Sequence of chain 1.B:
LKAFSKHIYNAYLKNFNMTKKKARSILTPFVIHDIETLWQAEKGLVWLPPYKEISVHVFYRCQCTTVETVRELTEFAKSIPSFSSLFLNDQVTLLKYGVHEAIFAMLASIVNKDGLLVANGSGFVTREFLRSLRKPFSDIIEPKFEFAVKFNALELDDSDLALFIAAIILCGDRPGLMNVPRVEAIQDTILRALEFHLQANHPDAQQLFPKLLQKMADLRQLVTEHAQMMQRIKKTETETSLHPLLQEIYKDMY

A small-molecule ligand and the protein it binds are described below.
Small molecule (SMILES): CCCc1c(OCCCOc2ccc(OCC(=O)O)cc2)ccc(C(C)=O)c1O

Binding-site contacts:
Ligand atom O25 contacts residue MET243 of chain 1.B at 3.4 Å.
Ligand atom C20 contacts residue ILE153 of chain 1.B at 3.6 Å (hydrophobic).
Ligand atom C26 contacts residue MET243 of chain 1.B at 3.7 Å (hydrophobic).
Ligand atom C5 contacts residue CYS75 of chain 1.B at 3.6 Å (hydrophobic).
Ligand atom C27 contacts residue MET243 of chain 1.B at 3.8 Å (hydrophobic).
Ligand atom C27 contacts residue THR79 of chain 1.B at 3.8 Å.
Ligand atom C12 contacts residue VAL131 of chain 1.B at 3.8 Å (hydrophobic).
Ligand atom C11 contacts residue ILE154 of chain 1.B at 3.8 Å (hydrophobic).
Ligand atom C26 contacts residue LEU259 of chain 1.B at 3.9 Å (hydrophobic).
Ligand atom O29 contacts residue MET243 of chain 1.B at 3.4 Å.
Ligand atom C12 contacts residue ARG74 of chain 1.B at 3.6 Å.
Ligand atom C22 contacts residue HIS239 of chain 1.B at 3.8 Å.
Ligand atom C2 contacts residue CYS75 of chain 1.B at 3.7 Å (hydrophobic).
Ligand atom O16 contacts residue VAL131 of chain 1.B at 3.7 Å.
Ligand atom O29 contacts residue HIS113 of chain 1.B at 3.6 Å.
Ligand atom C13 contacts residue THR79 of chain 1.B at 3.9 Å.
Ligand atom O28 contacts residue LEU259 of chain 1.B at 3.7 Å.
Ligand atom O28 contacts residue THR79 of chain 1.B at 2.8 Å.
Ligand atom C24 contacts residue CYS75 of chain 1.B at 3.7 Å (hydrophobic).
Ligand atom C22 contacts residue CYS75 of chain 1.B at 3.9 Å (hydrophobic).
Ligand atom C15 contacts residue ARG74 of chain 1.B at 3.7 Å.
Ligand atom C14 contacts residue LEU120 of chain 1.B at 3.7 Å (hydrophobic).
Ligand atom C24 contacts residue HIS239 of chain 1.B at 3.7 Å.
Ligand atom O16 contacts residue ARG74 of chain 1.B at 3.5 Å.
Ligand atom O29 contacts residue TYR263 of chain 1.B at 2.7 Å (h-bond).
Ligand atom C23 contacts residue THR79 of chain 1.B at 3.6 Å.
Ligand atom C17 contacts residue LEU120 of chain 1.B at 3.9 Å (hydrophobic).
Ligand atom O18 contacts residue ILE154 of chain 1.B at 3.8 Å.
Ligand atom C27 contacts residue HIS113 of chain 1.B at 3.6 Å.
Ligand atom C12 contacts residue TRP54 of chain 1.B at 3.8 Å (hydrophobic).
Ligand atom C22 contacts residue ILE153 of chain 1.B at 3.5 Å (hydrophobic).
Ligand atom C23 contacts residue CYS75 of chain 1.B at 3.9 Å (hydrophobic).
Ligand atom O28 contacts residue HIS113 of chain 1.B at 2.9 Å (h-bond).
Ligand atom C27 contacts residue TYR263 of chain 1.B at 3.6 Å (hydrophobic).
Ligand atom C23 contacts residue HIS239 of chain 1.B at 3.8 Å.
Ligand atom O28 contacts residue TYR263 of chain 1.B at 3.8 Å.
Ligand atom O8 contacts residue THR78 of chain 1.B at 2.9 Å (h-bond).
Ligand atom O29 contacts residue HIS239 of chain 1.B at 2.9 Å (h-bond).
Ligand atom O16 contacts residue TRP54 of chain 1.B at 3.0 Å.
Ligand atom C15 contacts residue TRP54 of chain 1.B at 3.6 Å (hydrophobic).